Sequence of chain 4.A:
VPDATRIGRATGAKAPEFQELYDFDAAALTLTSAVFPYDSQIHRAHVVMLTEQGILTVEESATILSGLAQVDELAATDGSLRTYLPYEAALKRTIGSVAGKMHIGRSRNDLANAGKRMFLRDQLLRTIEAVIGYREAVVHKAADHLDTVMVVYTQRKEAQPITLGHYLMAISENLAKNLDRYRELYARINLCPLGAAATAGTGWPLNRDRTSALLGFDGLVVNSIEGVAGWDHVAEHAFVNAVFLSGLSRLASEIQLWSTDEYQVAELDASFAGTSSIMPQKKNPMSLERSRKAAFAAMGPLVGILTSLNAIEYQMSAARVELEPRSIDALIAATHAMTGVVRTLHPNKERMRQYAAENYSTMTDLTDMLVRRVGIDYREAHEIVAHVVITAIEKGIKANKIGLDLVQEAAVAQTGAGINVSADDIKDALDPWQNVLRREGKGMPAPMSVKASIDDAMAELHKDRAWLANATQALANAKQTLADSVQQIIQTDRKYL

Sequence of chain 3.A:
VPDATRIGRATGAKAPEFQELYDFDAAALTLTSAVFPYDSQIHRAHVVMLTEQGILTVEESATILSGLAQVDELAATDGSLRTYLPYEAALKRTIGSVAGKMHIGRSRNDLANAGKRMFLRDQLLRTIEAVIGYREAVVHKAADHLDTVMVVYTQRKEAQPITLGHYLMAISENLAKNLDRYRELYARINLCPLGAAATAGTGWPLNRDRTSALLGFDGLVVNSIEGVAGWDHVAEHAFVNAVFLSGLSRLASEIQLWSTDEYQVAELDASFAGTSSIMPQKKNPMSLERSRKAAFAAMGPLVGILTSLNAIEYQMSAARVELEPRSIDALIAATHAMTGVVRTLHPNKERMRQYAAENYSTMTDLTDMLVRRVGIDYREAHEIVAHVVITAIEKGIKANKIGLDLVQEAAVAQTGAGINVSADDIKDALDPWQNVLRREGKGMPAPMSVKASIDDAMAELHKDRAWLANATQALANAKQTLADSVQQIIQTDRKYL

Binding-site contacts:
Ligand atom O7 contacts residue MET290 of chain 4.A at 3.4 Å.
Ligand atom C4 contacts residue ARG112 of chain 3.A at 3.3 Å.
Ligand atom C4 contacts residue MET290 of chain 4.A at 3.6 Å (hydrophobic).
Ligand atom C6 contacts residue TYR26 of chain 4.A at 3.4 Å (hydrophobic).
Ligand atom O7 contacts residue TYR26 of chain 4.A at 2.5 Å (h-bond).
Ligand atom O8 contacts residue TYR26 of chain 4.A at 3.5 Å (h-bond).
Ligand atom C contacts residue ARG112 of chain 3.A at 3.3 Å.
Ligand atom O contacts residue MET320 of chain 3.A at 4.4 Å.
Ligand atom O contacts residue ASN113 of chain 3.A at 4.1 Å.
Ligand atom O8 contacts residue MET290 of chain 4.A at 3.6 Å.
Ligand atom C5 contacts residue ARG112 of chain 3.A at 3.7 Å.
Ligand atom O contacts residue ARG112 of chain 3.A at 3.5 Å (salt-bridge).
Ligand atom C6 contacts residue ARG112 of chain 3.A at 4.2 Å.
Ligand atom OXT contacts residue ARG112 of chain 3.A at 3.7 Å.
Ligand atom C5 contacts residue MET290 of chain 4.A at 3.7 Å (hydrophobic).
Ligand atom C6 contacts residue MET290 of chain 4.A at 3.5 Å (hydrophobic).
Ligand atom O7 contacts residue ARG294 of chain 4.A at 3.1 Å (salt-bridge).
Ligand atom O8 contacts residue ARG112 of chain 3.A at 4.1 Å.
Ligand atom C6 contacts residue ARG294 of chain 4.A at 4.0 Å.
Ligand atom C5 contacts residue ARG294 of chain 4.A at 4.0 Å.

The protein below binds the small molecule below.
Small molecule (SMILES): O=C(O)/C=C/C(=O)O